Sequence of chain 16.A:
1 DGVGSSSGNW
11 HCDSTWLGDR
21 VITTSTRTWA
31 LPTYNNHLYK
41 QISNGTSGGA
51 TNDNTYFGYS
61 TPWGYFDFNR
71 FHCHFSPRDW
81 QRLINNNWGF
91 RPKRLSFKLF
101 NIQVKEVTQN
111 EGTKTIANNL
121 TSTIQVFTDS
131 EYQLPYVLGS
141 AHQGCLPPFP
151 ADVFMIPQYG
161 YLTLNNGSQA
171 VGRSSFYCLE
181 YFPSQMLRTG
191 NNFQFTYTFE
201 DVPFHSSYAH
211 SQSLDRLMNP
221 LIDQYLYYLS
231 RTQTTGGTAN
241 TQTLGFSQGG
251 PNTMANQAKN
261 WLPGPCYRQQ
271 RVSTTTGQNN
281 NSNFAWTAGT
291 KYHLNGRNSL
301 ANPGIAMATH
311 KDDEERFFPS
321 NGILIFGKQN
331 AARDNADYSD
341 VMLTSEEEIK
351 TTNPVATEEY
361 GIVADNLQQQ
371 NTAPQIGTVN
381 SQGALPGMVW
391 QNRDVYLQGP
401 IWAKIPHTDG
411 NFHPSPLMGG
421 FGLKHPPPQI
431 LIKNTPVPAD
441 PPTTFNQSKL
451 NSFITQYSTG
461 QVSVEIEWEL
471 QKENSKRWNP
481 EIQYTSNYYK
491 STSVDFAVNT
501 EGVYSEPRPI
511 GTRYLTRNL

This small molecule binds to this protein.
Small molecule (SMILES): Nc1ccn([C@H]2C[C@H](O[P](=O)(O)OC[C@H]3O[C@@H](n4cnc5c(N)ncnc54)C[C@@H]3O)[C@@H](COP(=O)(O)O)O2)c(=O)n1

Sequence of chain 28.A:
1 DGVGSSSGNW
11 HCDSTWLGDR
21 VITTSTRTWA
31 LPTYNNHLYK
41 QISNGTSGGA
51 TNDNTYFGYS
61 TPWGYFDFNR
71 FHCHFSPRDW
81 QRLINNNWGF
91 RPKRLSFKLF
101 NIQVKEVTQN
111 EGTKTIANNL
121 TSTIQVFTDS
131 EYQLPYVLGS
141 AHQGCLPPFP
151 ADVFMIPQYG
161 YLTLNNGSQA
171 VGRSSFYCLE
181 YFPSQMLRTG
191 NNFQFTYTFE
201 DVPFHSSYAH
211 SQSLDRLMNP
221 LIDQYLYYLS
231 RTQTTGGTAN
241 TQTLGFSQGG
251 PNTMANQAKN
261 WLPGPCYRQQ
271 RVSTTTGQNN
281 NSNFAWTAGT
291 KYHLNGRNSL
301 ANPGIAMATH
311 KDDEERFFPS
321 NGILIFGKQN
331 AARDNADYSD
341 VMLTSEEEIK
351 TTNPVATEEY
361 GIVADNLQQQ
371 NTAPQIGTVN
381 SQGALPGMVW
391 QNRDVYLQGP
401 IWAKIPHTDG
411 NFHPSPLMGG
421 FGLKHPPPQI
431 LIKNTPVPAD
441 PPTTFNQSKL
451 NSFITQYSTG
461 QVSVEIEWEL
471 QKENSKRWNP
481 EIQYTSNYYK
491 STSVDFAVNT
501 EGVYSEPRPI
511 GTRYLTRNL

Binding-site contacts:
Ligand atom C6 contacts residue SER415 of chain 28.A at 4.1 Å.
Ligand atom C5 contacts residue PRO203 of chain 28.A at 4.0 Å (hydrophobic).
Ligand atom N1 contacts residue PRO203 of chain 28.A at 3.8 Å.
Ligand atom N7 contacts residue PRO203 of chain 28.A at 4.2 Å.
Ligand atom N6 contacts residue GLY422 of chain 28.A at 3.4 Å (h-bond).
Ligand atom C4 contacts residue PRO203 of chain 28.A at 4.2 Å (hydrophobic).
Ligand atom N7 contacts residue HIS413 of chain 28.A at 4.1 Å.
Ligand atom C6 contacts residue PRO203 of chain 28.A at 4.0 Å (hydrophobic).
Ligand atom N6 contacts residue SER415 of chain 28.A at 3.6 Å.
Ligand atom N6 contacts residue GLY420 of chain 28.A at 3.7 Å.
Ligand atom C5 contacts residue VAL202 of chain 28.A at 3.6 Å (hydrophobic).
Ligand atom C2 contacts residue PRO203 of chain 28.A at 3.9 Å (hydrophobic).
Ligand atom C4 contacts residue VAL202 of chain 28.A at 3.7 Å (hydrophobic).
Ligand atom C2' contacts residue HIS413 of chain 28.A at 3.8 Å.
Ligand atom N4 contacts residue VAL202 of chain 28.A at 2.9 Å (h-bond).
Ligand atom C5 contacts residue ASP201 of chain 28.A at 4.1 Å.
Ligand atom OP2 contacts residue ASP409 of chain 16.A at 3.2 Å (salt-bridge).
Ligand atom C5 contacts residue SER415 of chain 28.A at 4.1 Å.
Ligand atom N3 contacts residue ASP201 of chain 28.A at 4.1 Å.
Ligand atom N1 contacts residue PRO203 of chain 28.A at 4.2 Å.
Ligand atom N6 contacts residue PHE421 of chain 28.A at 3.9 Å.
Ligand atom C2' contacts residue PRO203 of chain 28.A at 3.3 Å (hydrophobic).
Ligand atom C6 contacts residue GLY422 of chain 28.A at 3.8 Å.
Ligand atom C1' contacts residue PRO203 of chain 28.A at 4.1 Å (hydrophobic).
Ligand atom C4 contacts residue PRO203 of chain 28.A at 4.1 Å (hydrophobic).
Ligand atom C4 contacts residue ASP201 of chain 28.A at 3.7 Å.
Ligand atom N7 contacts residue ASN392 of chain 28.A at 4.2 Å.
Ligand atom C2 contacts residue GLY422 of chain 28.A at 3.3 Å.
Ligand atom N7 contacts residue SER415 of chain 28.A at 4.0 Å.
Ligand atom C2' contacts residue PRO414 of chain 28.A at 3.8 Å (hydrophobic).
Ligand atom C5 contacts residue PRO203 of chain 28.A at 3.9 Å (hydrophobic).
Ligand atom C6 contacts residue PRO203 of chain 28.A at 4.0 Å (hydrophobic).
Ligand atom N3 contacts residue PRO414 of chain 28.A at 4.2 Å.
Ligand atom C8 contacts residue HIS413 of chain 28.A at 3.8 Å.
Ligand atom C5 contacts residue ARG91 of chain 28.A at 4.1 Å.
Ligand atom C2 contacts residue VAL202 of chain 28.A at 4.2 Å (hydrophobic).
Ligand atom N1 contacts residue VAL202 of chain 28.A at 3.6 Å.
Ligand atom N1 contacts residue GLY422 of chain 28.A at 3.0 Å (h-bond).
Ligand atom N4 contacts residue ASP201 of chain 28.A at 2.5 Å.
Ligand atom C6 contacts residue VAL202 of chain 28.A at 4.2 Å (hydrophobic).